This protein binds this small molecule.
Small molecule (SMILES): CC(=O)N[C@H]1[C@H](O[C@H]2[C@H](O)[C@@H](NC(C)=O)CO[C@@H]2CO)O[C@H](CO)[C@@H](O)[C@@H]1O

Binding-site contacts:
Ligand atom C7 contacts residue HIS1098 of chain 1.C at 4.0 Å.
Ligand atom C7 contacts residue ASN1095 of chain 1.C at 3.5 Å.
Ligand atom C6 contacts residue HIS1098 of chain 1.C at 3.8 Å.
Ligand atom O7 contacts residue HIS1098 of chain 1.C at 3.9 Å.
Ligand atom C2 contacts residue ASN1095 of chain 1.C at 2.5 Å.
Ligand atom O5 contacts residue ASN1095 of chain 1.C at 2.5 Å (h-bond).
Ligand atom C8 contacts residue ASN1095 of chain 1.C at 4.4 Å.
Ligand atom C4 contacts residue HIS1098 of chain 1.C at 4.3 Å.
Ligand atom C5 contacts residue ASN1095 of chain 1.C at 3.7 Å.
Ligand atom C1 contacts residue ASN1095 of chain 1.C at 1.4 Å.
Ligand atom N2 contacts residue ASN1095 of chain 1.C at 2.9 Å (h-bond).
Ligand atom C4 contacts residue ASN1095 of chain 1.C at 4.3 Å.
Ligand atom O6 contacts residue PHE1100 of chain 1.C at 3.8 Å.
Ligand atom C3 contacts residue ASN1095 of chain 1.C at 3.8 Å.
Ligand atom O7 contacts residue THR1097 of chain 1.C at 3.2 Å (h-bond).
Ligand atom C1 contacts residue THR1097 of chain 1.C at 4.2 Å.
Ligand atom O5 contacts residue HIS1098 of chain 1.C at 4.5 Å.
Ligand atom C6 contacts residue PHE1100 of chain 1.C at 3.5 Å (hydrophobic).
Ligand atom O4 contacts residue HIS1098 of chain 1.C at 4.1 Å.
Ligand atom O7 contacts residue ASN1095 of chain 1.C at 3.6 Å.
Ligand atom C5 contacts residue THR1097 of chain 1.C at 4.5 Å.
Ligand atom C8 contacts residue HIS1098 of chain 1.C at 3.7 Å.
Ligand atom C7 contacts residue THR1097 of chain 1.C at 4.3 Å.
Ligand atom C5 contacts residue HIS1098 of chain 1.C at 3.5 Å.
Ligand atom O5 contacts residue PHE1100 of chain 1.C at 4.0 Å.

Sequence of chain 1.C:
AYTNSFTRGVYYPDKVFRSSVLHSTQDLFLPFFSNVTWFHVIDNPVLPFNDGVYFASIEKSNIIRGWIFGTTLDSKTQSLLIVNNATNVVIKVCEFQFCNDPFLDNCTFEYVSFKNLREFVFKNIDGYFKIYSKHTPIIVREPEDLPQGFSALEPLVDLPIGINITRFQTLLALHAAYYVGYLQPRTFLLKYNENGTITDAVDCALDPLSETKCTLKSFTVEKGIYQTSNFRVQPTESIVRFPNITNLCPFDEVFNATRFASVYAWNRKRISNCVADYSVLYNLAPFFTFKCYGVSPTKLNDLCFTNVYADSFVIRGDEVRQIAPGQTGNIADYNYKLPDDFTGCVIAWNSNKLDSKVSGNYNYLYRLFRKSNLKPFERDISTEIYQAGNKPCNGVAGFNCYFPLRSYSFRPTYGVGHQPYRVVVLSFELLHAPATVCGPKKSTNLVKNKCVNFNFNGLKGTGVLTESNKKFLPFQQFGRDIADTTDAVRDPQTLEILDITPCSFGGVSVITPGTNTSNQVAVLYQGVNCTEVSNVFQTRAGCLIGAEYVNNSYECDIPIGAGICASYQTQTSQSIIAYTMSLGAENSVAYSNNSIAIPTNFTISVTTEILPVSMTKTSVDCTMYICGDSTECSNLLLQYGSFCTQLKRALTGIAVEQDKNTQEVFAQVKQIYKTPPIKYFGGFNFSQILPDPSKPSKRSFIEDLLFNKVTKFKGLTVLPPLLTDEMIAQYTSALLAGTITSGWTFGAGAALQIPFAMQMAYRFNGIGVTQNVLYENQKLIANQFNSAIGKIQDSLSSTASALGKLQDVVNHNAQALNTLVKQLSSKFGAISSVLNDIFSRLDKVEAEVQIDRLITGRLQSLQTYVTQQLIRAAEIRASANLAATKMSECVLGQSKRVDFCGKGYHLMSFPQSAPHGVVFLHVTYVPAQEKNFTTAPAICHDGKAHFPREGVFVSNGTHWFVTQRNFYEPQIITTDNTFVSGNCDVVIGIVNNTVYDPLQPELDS